Sequence of chain 18.A:
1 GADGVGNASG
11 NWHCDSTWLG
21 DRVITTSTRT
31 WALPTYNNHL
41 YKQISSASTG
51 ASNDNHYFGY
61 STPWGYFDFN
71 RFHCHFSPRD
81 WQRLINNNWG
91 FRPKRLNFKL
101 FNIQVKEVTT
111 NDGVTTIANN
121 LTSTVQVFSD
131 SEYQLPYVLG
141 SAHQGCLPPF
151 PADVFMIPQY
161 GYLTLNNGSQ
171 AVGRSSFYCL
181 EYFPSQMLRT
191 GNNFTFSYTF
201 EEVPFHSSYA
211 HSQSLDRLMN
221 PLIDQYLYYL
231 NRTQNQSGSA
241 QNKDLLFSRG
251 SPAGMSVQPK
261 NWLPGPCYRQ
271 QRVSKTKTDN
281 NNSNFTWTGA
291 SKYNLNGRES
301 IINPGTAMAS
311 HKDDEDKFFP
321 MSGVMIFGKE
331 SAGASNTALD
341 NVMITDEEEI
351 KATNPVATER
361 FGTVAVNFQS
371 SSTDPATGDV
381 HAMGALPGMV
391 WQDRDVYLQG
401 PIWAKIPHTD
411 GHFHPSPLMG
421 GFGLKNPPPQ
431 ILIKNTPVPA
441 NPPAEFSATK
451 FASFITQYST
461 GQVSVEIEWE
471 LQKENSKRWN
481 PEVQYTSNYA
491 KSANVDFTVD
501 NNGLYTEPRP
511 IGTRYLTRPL

This small molecule binds to this protein.
Small molecule (SMILES): CC(=O)N[C@H]1[C@H]([C@H](O)[C@H](O)CO)O[C@@](O)(C(=O)O)C[C@@H]1O

Sequence of chain 5.A:
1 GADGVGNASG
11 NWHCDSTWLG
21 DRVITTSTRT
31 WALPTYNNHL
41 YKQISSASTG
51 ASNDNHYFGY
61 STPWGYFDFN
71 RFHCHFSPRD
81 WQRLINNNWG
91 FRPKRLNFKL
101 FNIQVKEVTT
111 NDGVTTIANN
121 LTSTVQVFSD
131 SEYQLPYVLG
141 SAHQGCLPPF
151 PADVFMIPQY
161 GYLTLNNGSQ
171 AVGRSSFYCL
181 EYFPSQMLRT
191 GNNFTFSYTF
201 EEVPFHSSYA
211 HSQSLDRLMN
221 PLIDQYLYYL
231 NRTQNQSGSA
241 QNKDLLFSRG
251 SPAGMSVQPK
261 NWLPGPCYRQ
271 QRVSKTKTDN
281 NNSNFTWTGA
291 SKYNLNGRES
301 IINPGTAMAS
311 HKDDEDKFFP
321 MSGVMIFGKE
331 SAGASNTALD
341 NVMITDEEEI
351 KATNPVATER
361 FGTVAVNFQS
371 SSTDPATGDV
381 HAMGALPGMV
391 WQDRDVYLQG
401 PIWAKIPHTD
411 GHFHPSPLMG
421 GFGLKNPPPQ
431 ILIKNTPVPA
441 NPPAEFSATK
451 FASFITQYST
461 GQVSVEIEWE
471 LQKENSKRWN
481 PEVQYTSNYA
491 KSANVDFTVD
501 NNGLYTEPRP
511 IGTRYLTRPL

Binding-site contacts:
Ligand atom O2 contacts residue ASN231 of chain 5.A at 4.2 Å.
Ligand atom O1B contacts residue ASN284 of chain 18.A at 3.7 Å.
Ligand atom C1 contacts residue ARG232 of chain 5.A at 3.6 Å.
Ligand atom C1 contacts residue ASN231 of chain 5.A at 3.6 Å.
Ligand atom O1A contacts residue ASN231 of chain 5.A at 2.7 Å (h-bond).
Ligand atom C10 contacts residue ASN55 of chain 18.A at 3.8 Å.
Ligand atom C2 contacts residue ASN284 of chain 18.A at 3.9 Å.
Ligand atom C11 contacts residue GLY254 of chain 5.A at 3.6 Å.
Ligand atom O1A contacts residue THR286 of chain 18.A at 4.2 Å.
Ligand atom C10 contacts residue SER256 of chain 5.A at 4.2 Å.
Ligand atom C11 contacts residue ALA253 of chain 5.A at 3.6 Å (hydrophobic).
Ligand atom C1 contacts residue ASN284 of chain 18.A at 3.8 Å.
Ligand atom C2 contacts residue ASN231 of chain 5.A at 4.0 Å.
Ligand atom C11 contacts residue ASN55 of chain 18.A at 3.2 Å.
Ligand atom C4 contacts residue VAL257 of chain 5.A at 4.4 Å (hydrophobic).
Ligand atom C2 contacts residue THR286 of chain 18.A at 4.2 Å.
Ligand atom O2 contacts residue ASN284 of chain 18.A at 3.0 Å (h-bond).
Ligand atom O4 contacts residue ASN231 of chain 5.A at 4.2 Å.
Ligand atom O1B contacts residue ASN231 of chain 5.A at 4.3 Å.
Ligand atom C3 contacts residue TRP287 of chain 18.A at 4.1 Å (hydrophobic).
Ligand atom O1A contacts residue ARG232 of chain 5.A at 3.5 Å.
Ligand atom O10 contacts residue SER256 of chain 5.A at 3.5 Å (h-bond).
Ligand atom C5 contacts residue ASN231 of chain 5.A at 4.5 Å.
Ligand atom O4 contacts residue TRP287 of chain 18.A at 4.1 Å.
Ligand atom O10 contacts residue SER52 of chain 18.A at 4.4 Å.
Ligand atom C3 contacts residue THR286 of chain 18.A at 3.5 Å.
Ligand atom C4 contacts residue ASN231 of chain 5.A at 3.5 Å.
Ligand atom O1A contacts residue ASN284 of chain 18.A at 4.5 Å.
Ligand atom O1B contacts residue ARG232 of chain 5.A at 2.5 Å (salt-bridge).
Ligand atom O2 contacts residue ARG232 of chain 5.A at 4.5 Å.
Ligand atom O2 contacts residue TRP287 of chain 18.A at 4.5 Å.
Ligand atom O2 contacts residue THR286 of chain 18.A at 4.0 Å.
Ligand atom O10 contacts residue ASN55 of chain 18.A at 3.4 Å (h-bond).
Ligand atom C3 contacts residue ASN231 of chain 5.A at 3.9 Å.
Ligand atom C11 contacts residue SER256 of chain 5.A at 4.3 Å.
Ligand atom O4 contacts residue VAL257 of chain 5.A at 3.1 Å.